This protein binds this small molecule.
Small molecule (SMILES): Cc1cc(C)c(S(=O)(=O)O)cc1Nc1ccc(Nc2c(C)cc(C)c(S(=O)(=O)O)c2C)c2c1C(=O)c1ccccc1C2=O

Binding-site contacts:
Ligand atom CBE contacts residue QV61 of chain 2.D at 4.4 Å.
Ligand atom OAF contacts residue QV61 of chain 2.D at 3.1 Å (h-bond).
Ligand atom CAR contacts residue QV61 of chain 2.D at 3.7 Å.
Ligand atom CBJ contacts residue QV61 of chain 2.D at 3.6 Å.
Ligand atom CAU contacts residue QV61 of chain 2.D at 3.8 Å.
Ligand atom NAW contacts residue QV61 of chain 2.D at 4.0 Å.
Ligand atom CBI contacts residue QV61 of chain 2.D at 3.6 Å.
Ligand atom CAE contacts residue QV61 of chain 2.D at 4.1 Å.
Ligand atom CBG contacts residue QV61 of chain 2.D at 3.3 Å.
Ligand atom CBK contacts residue QV61 of chain 2.D at 3.6 Å.
Ligand atom CAO contacts residue QV61 of chain 2.D at 3.5 Å.
Ligand atom CBM contacts residue QV61 of chain 2.D at 3.6 Å.
Ligand atom OAJ contacts residue QV61 of chain 2.D at 4.1 Å.
Ligand atom CAN contacts residue QV61 of chain 2.D at 3.6 Å.
Ligand atom OAM contacts residue QV61 of chain 2.D at 3.2 Å.
Ligand atom OAG contacts residue QV61 of chain 2.D at 3.0 Å (h-bond).
Ligand atom SBQ contacts residue QV61 of chain 2.D at 3.9 Å.
Ligand atom CAZ contacts residue QV61 of chain 2.D at 3.5 Å.
Ligand atom CBN contacts residue QV61 of chain 2.D at 4.1 Å.
Ligand atom NAX contacts residue QV61 of chain 2.D at 3.2 Å (h-bond).
Ligand atom CAB contacts residue QV61 of chain 2.D at 3.7 Å.
Ligand atom CBF contacts residue QV61 of chain 2.D at 4.0 Å.
Ligand atom CBL contacts residue QV61 of chain 2.D at 3.9 Å.
Ligand atom CBB contacts residue QV61 of chain 2.D at 3.9 Å.
Ligand atom CAS contacts residue QV61 of chain 2.D at 3.4 Å.
Ligand atom CBO contacts residue QV61 of chain 2.D at 4.0 Å.
Ligand atom CAD contacts residue QV61 of chain 2.D at 4.3 Å.
Ligand atom CBC contacts residue QV61 of chain 2.D at 3.5 Å.